Sequence of chain 1.A:
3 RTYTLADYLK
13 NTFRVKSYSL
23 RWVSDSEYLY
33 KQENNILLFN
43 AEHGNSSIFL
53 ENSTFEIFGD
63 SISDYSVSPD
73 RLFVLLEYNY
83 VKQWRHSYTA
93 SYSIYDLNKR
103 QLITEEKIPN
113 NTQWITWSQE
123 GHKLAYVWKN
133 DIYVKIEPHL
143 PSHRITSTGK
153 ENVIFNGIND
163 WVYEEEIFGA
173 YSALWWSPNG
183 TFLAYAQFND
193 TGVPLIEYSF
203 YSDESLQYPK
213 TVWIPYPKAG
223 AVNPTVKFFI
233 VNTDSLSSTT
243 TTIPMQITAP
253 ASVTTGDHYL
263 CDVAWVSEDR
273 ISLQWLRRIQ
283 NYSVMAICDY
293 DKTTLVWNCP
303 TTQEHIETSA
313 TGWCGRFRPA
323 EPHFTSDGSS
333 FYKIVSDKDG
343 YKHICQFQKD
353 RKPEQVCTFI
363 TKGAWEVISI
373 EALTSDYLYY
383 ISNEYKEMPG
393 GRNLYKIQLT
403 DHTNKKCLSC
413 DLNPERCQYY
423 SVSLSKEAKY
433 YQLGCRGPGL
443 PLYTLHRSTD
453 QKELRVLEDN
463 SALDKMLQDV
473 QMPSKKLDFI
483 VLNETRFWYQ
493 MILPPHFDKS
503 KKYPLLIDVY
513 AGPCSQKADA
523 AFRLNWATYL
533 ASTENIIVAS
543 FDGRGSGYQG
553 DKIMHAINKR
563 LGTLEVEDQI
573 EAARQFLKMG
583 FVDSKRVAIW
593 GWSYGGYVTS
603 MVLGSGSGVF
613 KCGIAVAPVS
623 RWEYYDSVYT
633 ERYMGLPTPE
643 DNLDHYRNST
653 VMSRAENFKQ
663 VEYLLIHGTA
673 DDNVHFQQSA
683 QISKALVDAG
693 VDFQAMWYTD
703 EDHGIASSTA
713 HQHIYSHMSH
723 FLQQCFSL

A small-molecule ligand and the protein it binds are described below.
Small molecule (SMILES): CC(=O)N[C@@H]1[C@@H](O)[C@H](O)[C@@H](CO)O[C@H]1O

Binding-site contacts:
Ligand atom C2 contacts residue GLU35 of chain 1.A at 3.6 Å.
Ligand atom C2 contacts residue ASN37 of chain 1.A at 4.4 Å.
Ligand atom O5 contacts residue GLU35 of chain 1.A at 3.9 Å.
Ligand atom N2 contacts residue ASN54 of chain 1.A at 2.9 Å (h-bond).
Ligand atom O6 contacts residue GLU35 of chain 1.A at 4.0 Å.
Ligand atom N2 contacts residue GLU35 of chain 1.A at 4.3 Å.
Ligand atom C1 contacts residue ASN54 of chain 1.A at 1.4 Å.
Ligand atom C4 contacts residue GLU35 of chain 1.A at 3.4 Å.
Ligand atom C7 contacts residue ASN36 of chain 1.A at 4.4 Å.
Ligand atom C7 contacts residue GLU35 of chain 1.A at 4.2 Å.
Ligand atom O6 contacts residue ASN37 of chain 1.A at 3.6 Å.
Ligand atom C3 contacts residue ASN54 of chain 1.A at 3.8 Å.
Ligand atom C1 contacts residue GLU35 of chain 1.A at 3.7 Å.
Ligand atom O7 contacts residue ASN36 of chain 1.A at 3.2 Å.
Ligand atom O5 contacts residue ASN54 of chain 1.A at 2.5 Å (h-bond).
Ligand atom O5 contacts residue ASN37 of chain 1.A at 2.8 Å (h-bond).
Ligand atom C6 contacts residue ASN37 of chain 1.A at 4.2 Å.
Ligand atom C2 contacts residue ASN54 of chain 1.A at 2.4 Å.
Ligand atom C7 contacts residue ASN54 of chain 1.A at 3.1 Å.
Ligand atom C3 contacts residue GLU35 of chain 1.A at 4.0 Å.
Ligand atom O4 contacts residue GLU35 of chain 1.A at 3.2 Å (salt-bridge).
Ligand atom O3 contacts residue GLU35 of chain 1.A at 3.5 Å (salt-bridge).
Ligand atom C8 contacts residue GLU58 of chain 1.A at 3.5 Å.
Ligand atom C5 contacts residue ASN37 of chain 1.A at 4.0 Å.
Ligand atom C4 contacts residue ASN54 of chain 1.A at 4.2 Å.
Ligand atom C1 contacts residue ASN37 of chain 1.A at 3.4 Å.
Ligand atom O7 contacts residue GLU35 of chain 1.A at 3.3 Å (salt-bridge).
Ligand atom C8 contacts residue ASN54 of chain 1.A at 4.3 Å.
Ligand atom O7 contacts residue ASN54 of chain 1.A at 3.1 Å (h-bond).
Ligand atom C5 contacts residue ASN54 of chain 1.A at 3.7 Å.